Binding-site contacts:
Ligand atom C2 contacts residue ASN12 of chain 7.D at 3.3 Å.
Ligand atom C1 contacts residue ASN12 of chain 7.D at 2.2 Å.
Ligand atom N2 contacts residue ASN12 of chain 7.D at 3.8 Å.
Ligand atom O7 contacts residue ASN12 of chain 7.D at 3.6 Å.
Ligand atom O5 contacts residue ASN12 of chain 7.D at 2.7 Å (h-bond).
Ligand atom C7 contacts residue ASN12 of chain 7.D at 3.9 Å.
Ligand atom C5 contacts residue ASN12 of chain 7.D at 4.1 Å.

A protein and the small-molecule ligand that binds it are described below.
Small molecule (SMILES): CC(=O)N[C@H]1[C@H](O[C@H]2[C@H](O)[C@@H](NC(C)=O)CO[C@@H]2CO)O[C@H](CO)[C@@H](O)[C@@H]1O

Sequence of chain 7.D:
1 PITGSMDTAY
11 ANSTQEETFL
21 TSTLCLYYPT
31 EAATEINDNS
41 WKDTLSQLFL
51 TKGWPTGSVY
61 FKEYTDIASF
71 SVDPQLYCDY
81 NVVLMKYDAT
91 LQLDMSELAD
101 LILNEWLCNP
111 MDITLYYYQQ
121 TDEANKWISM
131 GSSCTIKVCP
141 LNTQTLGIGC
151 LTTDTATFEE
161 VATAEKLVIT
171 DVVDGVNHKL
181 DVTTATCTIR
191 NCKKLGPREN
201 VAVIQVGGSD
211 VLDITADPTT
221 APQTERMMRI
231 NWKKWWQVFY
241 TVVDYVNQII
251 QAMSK